Sequence of chain 2.A:
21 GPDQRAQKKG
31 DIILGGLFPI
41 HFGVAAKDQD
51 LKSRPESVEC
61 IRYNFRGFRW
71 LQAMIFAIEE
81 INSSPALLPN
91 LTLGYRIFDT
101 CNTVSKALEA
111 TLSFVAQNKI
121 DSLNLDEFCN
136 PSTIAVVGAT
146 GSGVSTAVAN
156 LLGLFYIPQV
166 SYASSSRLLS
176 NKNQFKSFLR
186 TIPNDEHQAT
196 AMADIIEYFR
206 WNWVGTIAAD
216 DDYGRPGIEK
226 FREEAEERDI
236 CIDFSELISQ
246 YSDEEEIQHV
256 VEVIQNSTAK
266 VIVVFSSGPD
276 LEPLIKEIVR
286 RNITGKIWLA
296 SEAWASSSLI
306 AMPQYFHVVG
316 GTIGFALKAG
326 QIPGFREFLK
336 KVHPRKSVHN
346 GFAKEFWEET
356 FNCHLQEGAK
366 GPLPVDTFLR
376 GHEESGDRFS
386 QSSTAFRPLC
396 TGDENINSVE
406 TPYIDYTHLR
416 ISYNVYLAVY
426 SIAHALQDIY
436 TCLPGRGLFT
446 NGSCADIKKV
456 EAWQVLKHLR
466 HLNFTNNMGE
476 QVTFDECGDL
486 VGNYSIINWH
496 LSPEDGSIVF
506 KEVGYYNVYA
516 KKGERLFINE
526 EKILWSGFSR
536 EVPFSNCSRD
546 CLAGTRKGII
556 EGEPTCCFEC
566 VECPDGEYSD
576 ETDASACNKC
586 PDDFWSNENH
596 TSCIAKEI

The small molecule below binds the protein below.
Small molecule (SMILES): CC(=O)N[C@@H]1[C@@H](O)[C@H](O)[C@@H](CO)O[C@H]1O

Binding-site contacts:
Ligand atom C4 contacts residue ASN468 of chain 2.A at 4.2 Å.
Ligand atom O5 contacts residue ASN468 of chain 2.A at 2.3 Å (h-bond).
Ligand atom C4 contacts residue TYR514 of chain 2.A at 4.4 Å (hydrophobic).
Ligand atom O6 contacts residue THR478 of chain 2.A at 4.5 Å.
Ligand atom C6 contacts residue TYR514 of chain 2.A at 3.8 Å (hydrophobic).
Ligand atom C3 contacts residue ASN468 of chain 2.A at 3.8 Å.
Ligand atom C7 contacts residue ASN468 of chain 2.A at 3.7 Å.
Ligand atom O6 contacts residue TYR514 of chain 2.A at 3.5 Å (h-bond).
Ligand atom C2 contacts residue GLN476 of chain 2.A at 4.2 Å.
Ligand atom C5 contacts residue ASN468 of chain 2.A at 3.6 Å.
Ligand atom C1 contacts residue ASN468 of chain 2.A at 1.4 Å.
Ligand atom C7 contacts residue GLN476 of chain 2.A at 4.2 Å.
Ligand atom N2 contacts residue GLN476 of chain 2.A at 3.4 Å (h-bond).
Ligand atom O4 contacts residue TYR514 of chain 2.A at 3.9 Å.
Ligand atom C2 contacts residue ASN468 of chain 2.A at 2.5 Å.
Ligand atom C8 contacts residue GLN476 of chain 2.A at 4.0 Å.
Ligand atom O7 contacts residue ASN468 of chain 2.A at 3.9 Å.
Ligand atom N2 contacts residue ASN468 of chain 2.A at 3.0 Å (h-bond).